The small molecule below binds the protein below.
Small molecule (SMILES): CC(=O)N[C@@H]1[C@@H](O)[C@H](O)[C@@H](CO)O[C@H]1O

Sequence of chain 1.B:
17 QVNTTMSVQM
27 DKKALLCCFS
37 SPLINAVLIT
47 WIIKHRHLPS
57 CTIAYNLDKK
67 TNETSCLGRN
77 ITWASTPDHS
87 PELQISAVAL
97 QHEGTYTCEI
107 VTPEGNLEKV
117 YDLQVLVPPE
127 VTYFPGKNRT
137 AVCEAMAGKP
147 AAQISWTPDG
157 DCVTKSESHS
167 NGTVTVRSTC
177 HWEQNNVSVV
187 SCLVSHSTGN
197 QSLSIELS

Binding-site contacts:
Ligand atom O6 contacts residue ALA93 of chain 1.B at 4.1 Å.
Ligand atom O5 contacts residue ALA93 of chain 1.B at 4.3 Å.
Ligand atom C1 contacts residue ASN76 of chain 1.B at 1.4 Å.
Ligand atom N2 contacts residue ASN76 of chain 1.B at 3.0 Å (h-bond).
Ligand atom C7 contacts residue GLN97 of chain 1.B at 4.4 Å.
Ligand atom C7 contacts residue ASN76 of chain 1.B at 3.4 Å.
Ligand atom C7 contacts residue GLY74 of chain 1.B at 4.2 Å.
Ligand atom O6 contacts residue ASN76 of chain 1.B at 4.3 Å.
Ligand atom C1 contacts residue SER92 of chain 1.B at 4.5 Å.
Ligand atom O6 contacts residue SER92 of chain 1.B at 3.5 Å (h-bond).
Ligand atom C6 contacts residue ALA93 of chain 1.B at 4.2 Å (hydrophobic).
Ligand atom C5 contacts residue ASN76 of chain 1.B at 3.6 Å.
Ligand atom C4 contacts residue ASN76 of chain 1.B at 4.2 Å.
Ligand atom C3 contacts residue ASN76 of chain 1.B at 3.8 Å.
Ligand atom C8 contacts residue GLY74 of chain 1.B at 3.3 Å.
Ligand atom O5 contacts residue ASN76 of chain 1.B at 2.2 Å (h-bond).
Ligand atom O5 contacts residue SER92 of chain 1.B at 3.8 Å.
Ligand atom C8 contacts residue GLN97 of chain 1.B at 4.2 Å.
Ligand atom C2 contacts residue ASN76 of chain 1.B at 2.5 Å.
Ligand atom O7 contacts residue ASN76 of chain 1.B at 3.3 Å (h-bond).
Ligand atom O7 contacts residue GLN97 of chain 1.B at 3.8 Å.